This small molecule binds to this protein.
Small molecule (SMILES): COc1nc(NCCc2c[nH]c3ccccc23)nc(Nc2ccc3[nH]ncc3c2)n1

Sequence of chain 1.A:
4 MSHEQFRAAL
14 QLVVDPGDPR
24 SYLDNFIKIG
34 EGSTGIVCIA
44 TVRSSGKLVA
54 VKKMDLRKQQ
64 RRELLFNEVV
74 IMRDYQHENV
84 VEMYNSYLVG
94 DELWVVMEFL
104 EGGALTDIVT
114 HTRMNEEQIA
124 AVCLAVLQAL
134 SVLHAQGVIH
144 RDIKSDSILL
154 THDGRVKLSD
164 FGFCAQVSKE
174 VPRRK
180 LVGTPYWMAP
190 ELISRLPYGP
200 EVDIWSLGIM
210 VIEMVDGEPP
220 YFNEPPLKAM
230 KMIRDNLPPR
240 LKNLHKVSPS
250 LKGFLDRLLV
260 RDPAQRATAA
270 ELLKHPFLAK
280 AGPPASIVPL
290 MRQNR

Binding-site contacts:
Ligand atom NAM contacts residue GLU101 of chain 1.A at 3.4 Å (salt-bridge).
Ligand atom NAT contacts residue LEU103 of chain 1.A at 3.9 Å.
Ligand atom CBB contacts residue LEU152 of chain 1.A at 3.5 Å (hydrophobic).
Ligand atom NAQ contacts residue GLY33 of chain 1.A at 3.8 Å.
Ligand atom NAS contacts residue GLY106 of chain 1.A at 3.4 Å.
Ligand atom CAG contacts residue LEU152 of chain 1.A at 3.9 Å (hydrophobic).
Ligand atom NAQ contacts residue ILE32 of chain 1.A at 3.7 Å.
Ligand atom CAE contacts residue LEU103 of chain 1.A at 3.7 Å (hydrophobic).
Ligand atom CAI contacts residue GLY106 of chain 1.A at 3.6 Å.
Ligand atom NAO contacts residue GLY33 of chain 1.A at 3.7 Å.
Ligand atom NAP contacts residue VAL40 of chain 1.A at 3.6 Å.
Ligand atom NAR contacts residue VAL40 of chain 1.A at 3.8 Å.
Ligand atom CBC contacts residue LEU103 of chain 1.A at 3.6 Å (hydrophobic).
Ligand atom OAU contacts residue GLU34 of chain 1.A at 3.2 Å (salt-bridge).
Ligand atom CAH contacts residue LEU152 of chain 1.A at 3.8 Å (hydrophobic).
Ligand atom NAT contacts residue ALA53 of chain 1.A at 3.7 Å.
Ligand atom NAM contacts residue ALA53 of chain 1.A at 3.7 Å.
Ligand atom NAS contacts residue LEU103 of chain 1.A at 2.9 Å (h-bond).
Ligand atom CBA contacts residue LEU152 of chain 1.A at 3.6 Å (hydrophobic).
Ligand atom CAW contacts residue GLY106 of chain 1.A at 3.9 Å.
Ligand atom CAX contacts residue GLY33 of chain 1.A at 3.9 Å.
Ligand atom NAR contacts residue ASP163 of chain 1.A at 3.2 Å (salt-bridge).
Ligand atom CBC contacts residue GLY106 of chain 1.A at 3.5 Å.
Ligand atom NAM contacts residue LEU103 of chain 1.A at 3.1 Å (h-bond).
Ligand atom CAG contacts residue SER162 of chain 1.A at 3.7 Å.
Ligand atom CAD contacts residue SER162 of chain 1.A at 3.5 Å.
Ligand atom CAD contacts residue ASP163 of chain 1.A at 3.6 Å.
Ligand atom CAV contacts residue ASP163 of chain 1.A at 3.8 Å.
Ligand atom NAT contacts residue LEU152 of chain 1.A at 3.6 Å.
Ligand atom CAD contacts residue MET100 of chain 1.A at 3.9 Å (hydrophobic).
Ligand atom CAY contacts residue VAL40 of chain 1.A at 3.6 Å (hydrophobic).
Ligand atom NAT contacts residue GLU101 of chain 1.A at 2.8 Å (salt-bridge).
Ligand atom CAE contacts residue GLY106 of chain 1.A at 3.7 Å.
Ligand atom NAM contacts residue LEU152 of chain 1.A at 3.8 Å.
Ligand atom CAG contacts residue MET100 of chain 1.A at 3.8 Å (hydrophobic).
Ligand atom CAE contacts residue GLU104 of chain 1.A at 3.8 Å.
Ligand atom CAJ contacts residue VAL40 of chain 1.A at 3.9 Å (hydrophobic).
Ligand atom NAM contacts residue PHE102 of chain 1.A at 3.7 Å.
Ligand atom CBD contacts residue GLY106 of chain 1.A at 3.8 Å.
Ligand atom CAE contacts residue PHE102 of chain 1.A at 3.7 Å (hydrophobic).